Binding-site contacts:
Ligand atom N2 contacts residue ASN79 of chain 3.A at 2.9 Å (h-bond).
Ligand atom C6 contacts residue NAG2 of chain 3.E at 3.7 Å.
Ligand atom O5 contacts residue ASN79 of chain 3.A at 2.4 Å (h-bond).
Ligand atom C5 contacts residue ASN79 of chain 3.A at 3.6 Å.
Ligand atom C3 contacts residue ASN79 of chain 3.A at 3.8 Å.
Ligand atom O6 contacts residue NAG1 of chain 3.E at 4.0 Å.
Ligand atom C2 contacts residue ASN79 of chain 3.A at 2.5 Å.
Ligand atom C8 contacts residue ASN79 of chain 3.A at 3.8 Å.
Ligand atom C4 contacts residue ASN79 of chain 3.A at 4.2 Å.
Ligand atom C8 contacts residue ARG293 of chain 3.A at 4.0 Å.
Ligand atom O5 contacts residue NAG1 of chain 3.E at 4.4 Å.
Ligand atom C7 contacts residue ASN79 of chain 3.A at 3.6 Å.
Ligand atom C1 contacts residue ASN79 of chain 3.A at 1.4 Å.

This small molecule binds to this protein.
Small molecule (SMILES): CC(=O)N[C@@H]1[C@@H](O)[C@H](O)[C@@H](CO)O[C@H]1O

Sequence of chain 3.A:
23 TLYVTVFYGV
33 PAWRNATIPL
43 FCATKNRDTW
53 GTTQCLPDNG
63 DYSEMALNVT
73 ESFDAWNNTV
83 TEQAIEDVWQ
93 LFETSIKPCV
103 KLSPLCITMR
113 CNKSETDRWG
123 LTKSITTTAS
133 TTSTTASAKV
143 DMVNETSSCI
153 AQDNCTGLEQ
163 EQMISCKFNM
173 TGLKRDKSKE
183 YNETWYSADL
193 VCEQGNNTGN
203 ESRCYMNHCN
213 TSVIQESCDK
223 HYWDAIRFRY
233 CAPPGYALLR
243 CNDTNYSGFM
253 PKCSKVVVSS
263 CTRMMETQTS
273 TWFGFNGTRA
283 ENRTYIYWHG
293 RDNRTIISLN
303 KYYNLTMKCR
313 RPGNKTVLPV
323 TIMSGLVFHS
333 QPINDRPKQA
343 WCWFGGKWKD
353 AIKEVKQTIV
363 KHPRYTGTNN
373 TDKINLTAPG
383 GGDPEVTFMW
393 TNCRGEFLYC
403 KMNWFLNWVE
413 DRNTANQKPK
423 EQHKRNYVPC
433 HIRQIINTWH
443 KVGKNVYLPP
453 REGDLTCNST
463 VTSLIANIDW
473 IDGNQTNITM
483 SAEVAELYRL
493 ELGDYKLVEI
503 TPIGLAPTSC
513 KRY